The protein below binds the small molecule below.
Small molecule (SMILES): CC(=O)N[C@H]1[C@H](O[C@H]2[C@H](O)[C@@H](NC(C)=O)CO[C@@H]2CO)O[C@H](CO)[C@@H](O[C@@H]2O[C@H](CO)[C@@H](O)[C@H](O)[C@@H]2O)[C@@H]1O

Sequence of chain 1.B:
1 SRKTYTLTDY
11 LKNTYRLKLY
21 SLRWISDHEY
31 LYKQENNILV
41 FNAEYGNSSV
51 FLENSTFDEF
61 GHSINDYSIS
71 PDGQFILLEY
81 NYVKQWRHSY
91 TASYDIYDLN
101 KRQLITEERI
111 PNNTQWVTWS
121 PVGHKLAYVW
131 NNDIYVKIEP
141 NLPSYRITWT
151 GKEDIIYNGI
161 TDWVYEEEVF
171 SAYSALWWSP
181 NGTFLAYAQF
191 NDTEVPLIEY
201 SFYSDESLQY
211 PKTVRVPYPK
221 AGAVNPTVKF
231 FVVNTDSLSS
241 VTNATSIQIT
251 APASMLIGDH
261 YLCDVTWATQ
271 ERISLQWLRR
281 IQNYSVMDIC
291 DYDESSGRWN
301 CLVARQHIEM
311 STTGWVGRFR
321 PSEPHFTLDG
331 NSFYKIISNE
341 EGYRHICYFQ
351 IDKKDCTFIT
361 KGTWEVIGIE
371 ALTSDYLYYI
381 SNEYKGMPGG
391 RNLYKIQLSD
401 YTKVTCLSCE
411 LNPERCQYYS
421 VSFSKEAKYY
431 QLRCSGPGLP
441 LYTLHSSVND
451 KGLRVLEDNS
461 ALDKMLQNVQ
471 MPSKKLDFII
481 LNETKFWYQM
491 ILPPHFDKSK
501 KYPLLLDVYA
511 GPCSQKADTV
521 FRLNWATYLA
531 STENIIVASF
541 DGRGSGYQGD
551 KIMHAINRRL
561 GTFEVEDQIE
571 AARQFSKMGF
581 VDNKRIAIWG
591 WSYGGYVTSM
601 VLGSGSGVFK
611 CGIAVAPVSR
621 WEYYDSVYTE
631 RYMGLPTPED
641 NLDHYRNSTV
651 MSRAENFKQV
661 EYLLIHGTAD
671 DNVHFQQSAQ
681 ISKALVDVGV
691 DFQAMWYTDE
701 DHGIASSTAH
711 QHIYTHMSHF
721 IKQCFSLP

Binding-site contacts:
Ligand atom O7 contacts residue THR150 of chain 1.B at 3.4 Å.
Ligand atom C7 contacts residue TRP149 of chain 1.B at 3.8 Å (hydrophobic).
Ligand atom C5 contacts residue ASN243 of chain 1.B at 3.7 Å.
Ligand atom C2 contacts residue TRP149 of chain 1.B at 4.2 Å (hydrophobic).
Ligand atom C3 contacts residue ASN243 of chain 1.B at 3.8 Å.
Ligand atom C7 contacts residue ASN243 of chain 1.B at 3.4 Å.
Ligand atom C1 contacts residue ASN243 of chain 1.B at 1.4 Å.
Ligand atom O7 contacts residue ASN243 of chain 1.B at 3.5 Å (h-bond).
Ligand atom O3 contacts residue TRP149 of chain 1.B at 4.3 Å.
Ligand atom C1 contacts residue TRP149 of chain 1.B at 3.9 Å (hydrophobic).
Ligand atom O5 contacts residue ASN243 of chain 1.B at 2.4 Å (h-bond).
Ligand atom C3 contacts residue TRP149 of chain 1.B at 3.9 Å (hydrophobic).
Ligand atom N2 contacts residue TRP149 of chain 1.B at 3.3 Å.
Ligand atom C8 contacts residue THR150 of chain 1.B at 4.4 Å.
Ligand atom C8 contacts residue TRP149 of chain 1.B at 3.3 Å (hydrophobic).
Ligand atom C7 contacts residue THR150 of chain 1.B at 4.1 Å.
Ligand atom N2 contacts residue ASN243 of chain 1.B at 2.9 Å (h-bond).
Ligand atom C4 contacts residue ASN243 of chain 1.B at 4.2 Å.
Ligand atom C2 contacts residue ASN243 of chain 1.B at 2.4 Å.